Sequence of chain 15.E:
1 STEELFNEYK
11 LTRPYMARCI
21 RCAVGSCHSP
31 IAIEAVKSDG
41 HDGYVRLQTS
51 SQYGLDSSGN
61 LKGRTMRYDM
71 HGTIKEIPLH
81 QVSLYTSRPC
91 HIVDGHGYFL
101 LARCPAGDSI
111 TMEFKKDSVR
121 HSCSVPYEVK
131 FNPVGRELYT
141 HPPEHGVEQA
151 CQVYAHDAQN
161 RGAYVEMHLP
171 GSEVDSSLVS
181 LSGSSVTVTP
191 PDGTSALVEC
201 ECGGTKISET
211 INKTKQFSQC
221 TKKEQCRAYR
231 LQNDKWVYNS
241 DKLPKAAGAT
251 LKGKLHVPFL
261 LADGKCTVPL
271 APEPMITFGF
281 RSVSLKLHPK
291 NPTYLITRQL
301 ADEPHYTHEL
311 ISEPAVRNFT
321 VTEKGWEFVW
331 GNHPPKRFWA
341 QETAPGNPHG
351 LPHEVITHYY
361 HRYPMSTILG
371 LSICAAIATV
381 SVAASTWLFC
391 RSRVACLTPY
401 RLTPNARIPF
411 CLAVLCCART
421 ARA

Binding-site contacts:
Ligand atom C7 contacts residue ASN212 of chain 15.E at 3.9 Å.
Ligand atom C2 contacts residue ASN212 of chain 15.E at 2.4 Å.
Ligand atom C1 contacts residue ASN212 of chain 15.E at 1.4 Å.
Ligand atom C1 contacts residue ILE211 of chain 15.E at 4.2 Å (hydrophobic).
Ligand atom N2 contacts residue ILE211 of chain 15.E at 4.3 Å.
Ligand atom C3 contacts residue ASN212 of chain 15.E at 3.8 Å.
Ligand atom N2 contacts residue ASN212 of chain 15.E at 2.9 Å (h-bond).
Ligand atom C5 contacts residue ASN212 of chain 15.E at 3.7 Å.
Ligand atom C4 contacts residue ASN212 of chain 15.E at 4.2 Å.
Ligand atom O5 contacts residue ASN212 of chain 15.E at 2.4 Å (h-bond).
Ligand atom O7 contacts residue ASN212 of chain 15.E at 4.5 Å.

A protein and the small-molecule ligand that binds it are described below.
Small molecule (SMILES): CC(=O)N[C@@H]1[C@@H](O)[C@H](O)[C@@H](CO)O[C@H]1O